Sequence of chain 1.A:
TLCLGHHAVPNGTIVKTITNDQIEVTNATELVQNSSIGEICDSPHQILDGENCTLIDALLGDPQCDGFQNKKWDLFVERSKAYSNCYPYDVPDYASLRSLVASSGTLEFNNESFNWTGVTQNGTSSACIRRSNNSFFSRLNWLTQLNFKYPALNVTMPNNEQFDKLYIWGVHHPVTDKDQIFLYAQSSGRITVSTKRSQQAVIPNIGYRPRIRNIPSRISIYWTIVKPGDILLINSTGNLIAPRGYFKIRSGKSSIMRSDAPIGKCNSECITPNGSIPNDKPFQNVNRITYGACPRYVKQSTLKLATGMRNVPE

Binding-site contacts:
Ligand atom C4 contacts residue ASN79 of chain 1.A at 4.2 Å.
Ligand atom C2 contacts residue ASN79 of chain 1.A at 2.5 Å.
Ligand atom O7 contacts residue LYS108 of chain 1.A at 3.8 Å.
Ligand atom N2 contacts residue LYS108 of chain 1.A at 4.0 Å.
Ligand atom C5 contacts residue GLU78 of chain 1.A at 4.3 Å.
Ligand atom C7 contacts residue TYR110 of chain 1.A at 4.1 Å (hydrophobic).
Ligand atom C7 contacts residue LYS108 of chain 1.A at 3.9 Å.
Ligand atom C2 contacts residue LYS108 of chain 1.A at 4.1 Å.
Ligand atom C6 contacts residue GLU78 of chain 1.A at 3.4 Å.
Ligand atom C1 contacts residue GLU78 of chain 1.A at 4.1 Å.
Ligand atom N2 contacts residue TYR110 of chain 1.A at 3.6 Å (h-bond).
Ligand atom C7 contacts residue ASN79 of chain 1.A at 3.9 Å.
Ligand atom C5 contacts residue ASN79 of chain 1.A at 3.7 Å.
Ligand atom O6 contacts residue GLU78 of chain 1.A at 2.5 Å (salt-bridge).
Ligand atom C3 contacts residue ASN79 of chain 1.A at 3.8 Å.
Ligand atom O5 contacts residue GLU78 of chain 1.A at 3.8 Å.
Ligand atom C1 contacts residue ASN79 of chain 1.A at 1.4 Å.
Ligand atom C1 contacts residue LYS108 of chain 1.A at 4.3 Å.
Ligand atom O5 contacts residue ASN79 of chain 1.A at 2.4 Å (h-bond).
Ligand atom C8 contacts residue TYR110 of chain 1.A at 3.5 Å (hydrophobic).
Ligand atom O7 contacts residue ASN79 of chain 1.A at 4.4 Å.
Ligand atom N2 contacts residue ASN79 of chain 1.A at 2.9 Å (h-bond).

A protein and the small-molecule ligand that binds it are described below.
Small molecule (SMILES): CC(=O)N[C@@H]1[C@@H](O)[C@H](O)[C@@H](CO)O[C@H]1O